Binding-site contacts:
Ligand atom C7 contacts residue ILE237 of chain 1.A at 3.8 Å (hydrophobic).
Ligand atom O3 contacts residue GLU242 of chain 1.A at 3.8 Å.
Ligand atom C21 contacts residue PHE130 of chain 1.A at 3.6 Å (hydrophobic).
Ligand atom C5 contacts residue PHE310 of chain 1.A at 3.6 Å (hydrophobic).
Ligand atom C14 contacts residue PHE310 of chain 1.A at 3.9 Å (hydrophobic).
Ligand atom C9 contacts residue GLY348 of chain 1.A at 3.6 Å.
Ligand atom O26 contacts residue GLY348 of chain 1.A at 2.8 Å (h-bond).
Ligand atom C29 contacts residue HIS254 of chain 1.A at 3.8 Å.
Ligand atom C19 contacts residue GLY346 of chain 1.A at 3.5 Å.
Ligand atom C28 contacts residue TYR128 of chain 1.A at 3.2 Å (hydrophobic).
Ligand atom C24 contacts residue GLY348 of chain 1.A at 3.7 Å.
Ligand atom C8 contacts residue PHE310 of chain 1.A at 3.9 Å (hydrophobic).
Ligand atom C6 contacts residue TYR171 of chain 1.A at 3.8 Å (hydrophobic).
Ligand atom C19 contacts residue ALA58 of chain 1.A at 3.9 Å (hydrophobic).
Ligand atom O2 contacts residue GLU242 of chain 1.A at 3.9 Å.
Ligand atom C23 contacts residue TRP345 of chain 1.A at 3.7 Å (hydrophobic).
Ligand atom O4 contacts residue ALA58 of chain 1.A at 3.3 Å.
Ligand atom O26 contacts residue ALA58 of chain 1.A at 3.4 Å (h-bond).
Ligand atom C5 contacts residue TYR171 of chain 1.A at 3.7 Å (hydrophobic).
Ligand atom C24 contacts residue ALA58 of chain 1.A at 3.3 Å (hydrophobic).
Ligand atom C15 contacts residue GLY348 of chain 1.A at 3.5 Å.
Ligand atom O8 contacts residue ILE237 of chain 1.A at 3.0 Å (h-bond).
Ligand atom C10 contacts residue GLU242 of chain 1.A at 3.4 Å.
Ligand atom O2 contacts residue ILE237 of chain 1.A at 3.9 Å.
Ligand atom O26 contacts residue GLY347 of chain 1.A at 3.9 Å.
Ligand atom C28 contacts residue ALA58 of chain 1.A at 3.9 Å (hydrophobic).
Ligand atom C28 contacts residue LYS61 of chain 1.A at 3.1 Å.
Ligand atom C19 contacts residue GLY348 of chain 1.A at 3.8 Å.
Ligand atom O4 contacts residue TYR171 of chain 1.A at 3.0 Å (h-bond).
Ligand atom C22 contacts residue GLY348 of chain 1.A at 3.8 Å.
Ligand atom C13 contacts residue PHE130 of chain 1.A at 3.7 Å (hydrophobic).
Ligand atom O1 contacts residue GLU242 of chain 1.A at 2.8 Å (salt-bridge).
Ligand atom O26 contacts residue ALA57 of chain 1.A at 3.6 Å.
Ligand atom C20 contacts residue PHE310 of chain 1.A at 3.6 Å (hydrophobic).
Ligand atom C19 contacts residue TYR171 of chain 1.A at 3.8 Å (hydrophobic).
Ligand atom C23 contacts residue GLY346 of chain 1.A at 3.5 Å.
Ligand atom O1 contacts residue GLY239 of chain 1.A at 3.8 Å.
Ligand atom C15 contacts residue TYR171 of chain 1.A at 3.9 Å (hydrophobic).
Ligand atom C27 contacts residue HIS254 of chain 1.A at 3.8 Å.
Ligand atom C28 contacts residue TYR171 of chain 1.A at 3.7 Å (hydrophobic).

The small molecule below binds the protein below.
Small molecule (SMILES): CC[C@H](C)C(=O)O[C@H]1C[C@@H](C)C=C2C=C[C@H](C)[C@H](CC[C@@H](O)C[C@@H](O)CC(=O)O)[C@H]21

Sequence of chain 1.A:
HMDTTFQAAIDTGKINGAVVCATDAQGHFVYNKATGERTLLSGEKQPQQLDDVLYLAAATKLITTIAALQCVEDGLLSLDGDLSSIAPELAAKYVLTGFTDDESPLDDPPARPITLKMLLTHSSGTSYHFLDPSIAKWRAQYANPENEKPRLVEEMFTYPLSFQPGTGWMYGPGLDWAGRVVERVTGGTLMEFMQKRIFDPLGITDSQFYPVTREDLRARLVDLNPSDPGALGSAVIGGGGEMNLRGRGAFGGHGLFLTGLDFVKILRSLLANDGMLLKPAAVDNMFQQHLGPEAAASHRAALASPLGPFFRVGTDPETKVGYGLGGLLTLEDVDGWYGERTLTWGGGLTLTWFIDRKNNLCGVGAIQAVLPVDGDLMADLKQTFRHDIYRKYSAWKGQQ